Sequence of chain 1.B:
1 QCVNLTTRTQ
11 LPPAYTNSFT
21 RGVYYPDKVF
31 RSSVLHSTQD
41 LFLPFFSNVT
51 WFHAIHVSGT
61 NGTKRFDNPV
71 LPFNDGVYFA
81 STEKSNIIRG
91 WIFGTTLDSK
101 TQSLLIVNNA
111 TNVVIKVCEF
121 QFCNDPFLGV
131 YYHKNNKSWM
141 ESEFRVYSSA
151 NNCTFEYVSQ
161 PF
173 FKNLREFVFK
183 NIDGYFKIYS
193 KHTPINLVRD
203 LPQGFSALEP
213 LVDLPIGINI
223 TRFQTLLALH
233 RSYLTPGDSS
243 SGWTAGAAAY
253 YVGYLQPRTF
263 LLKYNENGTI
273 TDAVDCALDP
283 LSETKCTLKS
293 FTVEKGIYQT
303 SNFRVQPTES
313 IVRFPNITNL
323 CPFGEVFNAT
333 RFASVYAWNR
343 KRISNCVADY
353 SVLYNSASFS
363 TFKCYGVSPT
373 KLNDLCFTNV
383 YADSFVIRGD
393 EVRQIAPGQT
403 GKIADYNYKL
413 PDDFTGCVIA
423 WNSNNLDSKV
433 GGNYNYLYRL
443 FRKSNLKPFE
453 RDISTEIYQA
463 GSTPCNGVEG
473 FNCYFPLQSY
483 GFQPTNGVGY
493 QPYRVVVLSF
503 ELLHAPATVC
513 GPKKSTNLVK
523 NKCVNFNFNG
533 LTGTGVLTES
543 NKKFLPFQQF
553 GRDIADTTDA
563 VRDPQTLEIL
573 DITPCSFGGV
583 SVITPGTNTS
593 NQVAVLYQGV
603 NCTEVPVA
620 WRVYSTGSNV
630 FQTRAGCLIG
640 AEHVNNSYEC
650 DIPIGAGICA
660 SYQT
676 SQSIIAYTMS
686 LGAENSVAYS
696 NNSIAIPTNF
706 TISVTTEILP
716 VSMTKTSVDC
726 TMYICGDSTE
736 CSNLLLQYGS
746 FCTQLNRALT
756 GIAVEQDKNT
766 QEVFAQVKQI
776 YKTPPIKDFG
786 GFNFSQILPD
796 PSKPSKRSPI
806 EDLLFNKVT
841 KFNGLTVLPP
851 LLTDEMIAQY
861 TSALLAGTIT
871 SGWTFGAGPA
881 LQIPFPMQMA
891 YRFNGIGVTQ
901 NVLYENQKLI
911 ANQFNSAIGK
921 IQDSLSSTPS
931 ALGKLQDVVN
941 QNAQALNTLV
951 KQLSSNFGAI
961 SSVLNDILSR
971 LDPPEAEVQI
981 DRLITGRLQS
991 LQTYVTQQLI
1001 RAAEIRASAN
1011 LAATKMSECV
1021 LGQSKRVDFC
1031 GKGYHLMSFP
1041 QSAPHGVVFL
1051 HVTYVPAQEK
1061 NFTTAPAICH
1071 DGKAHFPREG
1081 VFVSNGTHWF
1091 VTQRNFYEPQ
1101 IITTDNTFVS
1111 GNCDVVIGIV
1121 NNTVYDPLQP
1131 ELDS

Binding-site contacts:
Ligand atom C5 contacts residue THR223 of chain 1.B at 4.0 Å.
Ligand atom C1 contacts residue THR223 of chain 1.B at 3.8 Å.
Ligand atom C8 contacts residue ASN221 of chain 1.B at 4.1 Å.
Ligand atom O5 contacts residue THR223 of chain 1.B at 4.0 Å.
Ligand atom C3 contacts residue ASN221 of chain 1.B at 3.8 Å.
Ligand atom O7 contacts residue ASN221 of chain 1.B at 2.9 Å (h-bond).
Ligand atom C5 contacts residue ASN221 of chain 1.B at 3.7 Å.
Ligand atom O6 contacts residue THR223 of chain 1.B at 3.6 Å (h-bond).
Ligand atom C2 contacts residue ASN221 of chain 1.B at 2.4 Å.
Ligand atom C1 contacts residue ASN221 of chain 1.B at 1.4 Å.
Ligand atom C1 contacts residue THR95 of chain 1.B at 3.7 Å.
Ligand atom C6 contacts residue THR95 of chain 1.B at 4.2 Å.
Ligand atom O5 contacts residue THR95 of chain 1.B at 3.4 Å.
Ligand atom O6 contacts residue THR95 of chain 1.B at 3.2 Å.
Ligand atom C5 contacts residue THR95 of chain 1.B at 4.3 Å.
Ligand atom N2 contacts residue ASN221 of chain 1.B at 2.9 Å (h-bond).
Ligand atom C4 contacts residue ASN221 of chain 1.B at 4.2 Å.
Ligand atom C7 contacts residue ASN221 of chain 1.B at 3.1 Å.
Ligand atom O5 contacts residue ASN221 of chain 1.B at 2.4 Å (h-bond).

A protein and the small-molecule ligand that binds it are described below.
Small molecule (SMILES): CC(=O)N[C@@H]1[C@@H](O)[C@H](O)[C@@H](CO)O[C@H]1O